The protein below binds the small molecule below.
Small molecule (SMILES): CC(=O)N[C@@H]1[C@@H](O)[C@H](O)[C@@H](CO)O[C@H]1O

Binding-site contacts:
Ligand atom C3 contacts residue GLN580 of chain 1.C at 3.6 Å.
Ligand atom C8 contacts residue ASN331 of chain 1.C at 4.2 Å.
Ligand atom C4 contacts residue ASN331 of chain 1.C at 4.3 Å.
Ligand atom O5 contacts residue ASN331 of chain 1.C at 2.4 Å (h-bond).
Ligand atom C2 contacts residue GLN580 of chain 1.C at 3.8 Å.
Ligand atom C7 contacts residue ASN331 of chain 1.C at 3.2 Å.
Ligand atom C8 contacts residue PRO579 of chain 1.C at 3.8 Å (hydrophobic).
Ligand atom N2 contacts residue GLN580 of chain 1.C at 2.9 Å (h-bond).
Ligand atom O3 contacts residue GLN580 of chain 1.C at 3.7 Å.
Ligand atom C3 contacts residue ASN331 of chain 1.C at 3.9 Å.
Ligand atom N2 contacts residue ASN331 of chain 1.C at 3.0 Å (h-bond).
Ligand atom O7 contacts residue ASN331 of chain 1.C at 3.0 Å (h-bond).
Ligand atom C2 contacts residue ASN331 of chain 1.C at 2.5 Å.
Ligand atom C5 contacts residue ASN331 of chain 1.C at 3.7 Å.
Ligand atom C1 contacts residue ASN331 of chain 1.C at 1.5 Å.
Ligand atom C8 contacts residue GLN580 of chain 1.C at 3.8 Å.
Ligand atom C7 contacts residue GLN580 of chain 1.C at 3.8 Å.

Sequence of chain 1.C:
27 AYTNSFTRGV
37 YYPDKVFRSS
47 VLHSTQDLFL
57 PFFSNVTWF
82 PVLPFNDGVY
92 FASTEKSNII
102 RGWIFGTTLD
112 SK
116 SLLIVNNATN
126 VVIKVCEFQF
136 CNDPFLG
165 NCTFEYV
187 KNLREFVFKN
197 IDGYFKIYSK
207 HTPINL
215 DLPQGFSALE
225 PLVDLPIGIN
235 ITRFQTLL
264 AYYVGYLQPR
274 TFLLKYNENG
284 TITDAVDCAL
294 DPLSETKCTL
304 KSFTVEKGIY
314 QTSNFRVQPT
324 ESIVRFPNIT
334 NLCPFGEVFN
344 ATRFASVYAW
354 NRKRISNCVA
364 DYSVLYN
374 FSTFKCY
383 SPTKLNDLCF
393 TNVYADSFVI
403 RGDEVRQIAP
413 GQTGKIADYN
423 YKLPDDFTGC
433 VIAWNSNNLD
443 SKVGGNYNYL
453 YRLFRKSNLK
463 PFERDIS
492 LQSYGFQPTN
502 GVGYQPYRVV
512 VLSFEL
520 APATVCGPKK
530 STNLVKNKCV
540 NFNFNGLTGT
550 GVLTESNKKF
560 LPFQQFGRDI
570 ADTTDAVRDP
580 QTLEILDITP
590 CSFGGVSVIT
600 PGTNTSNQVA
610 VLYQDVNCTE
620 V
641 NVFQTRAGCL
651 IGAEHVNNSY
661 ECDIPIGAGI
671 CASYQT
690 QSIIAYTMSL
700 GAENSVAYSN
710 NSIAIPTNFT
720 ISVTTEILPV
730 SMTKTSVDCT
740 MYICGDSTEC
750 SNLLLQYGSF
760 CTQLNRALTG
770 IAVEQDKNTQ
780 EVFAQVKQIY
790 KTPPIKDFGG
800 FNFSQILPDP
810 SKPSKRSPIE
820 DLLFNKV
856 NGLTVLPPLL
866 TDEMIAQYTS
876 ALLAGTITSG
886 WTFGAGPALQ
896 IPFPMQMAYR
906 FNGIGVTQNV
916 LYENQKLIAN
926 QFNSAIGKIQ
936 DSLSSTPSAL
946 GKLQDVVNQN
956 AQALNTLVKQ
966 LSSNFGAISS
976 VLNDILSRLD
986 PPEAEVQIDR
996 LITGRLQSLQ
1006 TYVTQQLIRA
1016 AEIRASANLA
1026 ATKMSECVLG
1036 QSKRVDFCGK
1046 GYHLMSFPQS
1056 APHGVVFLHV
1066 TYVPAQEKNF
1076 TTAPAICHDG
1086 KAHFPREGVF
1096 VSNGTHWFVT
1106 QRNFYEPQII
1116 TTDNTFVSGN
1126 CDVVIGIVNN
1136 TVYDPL